The small molecule below binds the protein below.
Small molecule (SMILES): NCC(=O)O

Binding-site contacts:
Ligand atom CA contacts residue CO31 of chain 1.C at 3.2 Å.
Ligand atom C contacts residue FE1 of chain 1.D at 2.8 Å.
Ligand atom OXT contacts residue GLY30 of chain 1.A at 4.3 Å.
Ligand atom N contacts residue TYR101 of chain 1.A at 2.9 Å (h-bond).
Ligand atom N contacts residue TYR2 of chain 1.A at 3.1 Å (h-bond).
Ligand atom N contacts residue FE1 of chain 1.D at 2.1 Å.
Ligand atom O contacts residue CO31 of chain 1.C at 2.6 Å (h-bond).
Ligand atom N contacts residue CO31 of chain 1.C at 3.1 Å (h-bond).
Ligand atom N contacts residue ARG31 of chain 1.A at 4.4 Å.
Ligand atom O contacts residue FE1 of chain 1.D at 1.9 Å.
Ligand atom C contacts residue ARG31 of chain 1.A at 3.8 Å.
Ligand atom O contacts residue SER32 of chain 1.A at 2.9 Å (h-bond).
Ligand atom O contacts residue ALA33 of chain 1.A at 4.4 Å.
Ligand atom C contacts residue SER32 of chain 1.A at 3.4 Å.
Ligand atom O contacts residue TYR2 of chain 1.A at 2.6 Å (h-bond).
Ligand atom C contacts residue CO31 of chain 1.C at 3.1 Å.
Ligand atom CA contacts residue TYR101 of chain 1.A at 4.1 Å (hydrophobic).
Ligand atom O contacts residue ARG31 of chain 1.A at 4.0 Å.
Ligand atom OXT contacts residue FE1 of chain 1.D at 4.0 Å.
Ligand atom CA contacts residue ARG31 of chain 1.A at 4.1 Å.
Ligand atom O contacts residue TYR101 of chain 1.A at 3.9 Å.
Ligand atom OXT contacts residue CO31 of chain 1.C at 4.0 Å.
Ligand atom C contacts residue TYR2 of chain 1.A at 3.6 Å (hydrophobic).
Ligand atom CA contacts residue FE1 of chain 1.D at 2.9 Å.
Ligand atom OXT contacts residue SER32 of chain 1.A at 3.3 Å (h-bond).
Ligand atom OXT contacts residue ARG31 of chain 1.A at 3.2 Å.
Ligand atom CA contacts residue TYR2 of chain 1.A at 3.9 Å (hydrophobic).

Sequence of chain 1.A:
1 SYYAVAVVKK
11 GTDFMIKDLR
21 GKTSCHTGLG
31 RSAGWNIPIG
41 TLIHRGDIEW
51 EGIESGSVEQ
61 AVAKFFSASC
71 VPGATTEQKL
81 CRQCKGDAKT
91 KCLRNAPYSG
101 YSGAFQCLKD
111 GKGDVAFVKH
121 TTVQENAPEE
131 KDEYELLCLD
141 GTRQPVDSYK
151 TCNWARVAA